The protein below binds the small molecule below.
Small molecule (SMILES): CC(=O)N[C@H]1[C@H](O[C@H]2[C@H](O)[C@@H](NC(C)=O)CO[C@@H]2CO)O[C@H](CO)[C@@H](O)[C@@H]1O

Binding-site contacts:
Ligand atom C4 contacts residue ASN717 of chain 1.A at 4.2 Å.
Ligand atom N2 contacts residue ASN717 of chain 1.A at 3.0 Å (h-bond).
Ligand atom C8 contacts residue ASN717 of chain 1.A at 4.4 Å.
Ligand atom O7 contacts residue GLN1071 of chain 1.A at 4.2 Å.
Ligand atom O6 contacts residue LEU922 of chain 1.A at 4.2 Å.
Ligand atom C5 contacts residue LEU922 of chain 1.A at 3.8 Å (hydrophobic).
Ligand atom C1 contacts residue ASN717 of chain 1.A at 1.4 Å.
Ligand atom C7 contacts residue ASN717 of chain 1.A at 3.2 Å.
Ligand atom O6 contacts residue GLN926 of chain 1.A at 3.2 Å (h-bond).
Ligand atom C6 contacts residue GLN926 of chain 1.A at 4.5 Å.
Ligand atom O5 contacts residue ASN717 of chain 1.A at 2.3 Å (h-bond).
Ligand atom C6 contacts residue LEU922 of chain 1.A at 4.2 Å (hydrophobic).
Ligand atom C1 contacts residue LEU922 of chain 1.A at 4.0 Å (hydrophobic).
Ligand atom C4 contacts residue LEU922 of chain 1.A at 4.4 Å (hydrophobic).
Ligand atom C7 contacts residue LEU922 of chain 1.A at 3.7 Å (hydrophobic).
Ligand atom O4 contacts residue LEU922 of chain 1.A at 3.9 Å.
Ligand atom C2 contacts residue GLN1071 of chain 1.A at 4.3 Å.
Ligand atom C3 contacts residue ASN717 of chain 1.A at 3.8 Å.
Ligand atom O5 contacts residue LEU922 of chain 1.A at 4.5 Å.
Ligand atom O7 contacts residue ASN717 of chain 1.A at 3.2 Å (h-bond).
Ligand atom C3 contacts residue LEU922 of chain 1.A at 4.2 Å (hydrophobic).
Ligand atom C1 contacts residue GLN1071 of chain 1.A at 3.7 Å.
Ligand atom O5 contacts residue GLN1071 of chain 1.A at 3.6 Å.
Ligand atom C5 contacts residue ASN717 of chain 1.A at 3.7 Å.
Ligand atom C8 contacts residue LEU922 of chain 1.A at 3.8 Å (hydrophobic).
Ligand atom O7 contacts residue LEU922 of chain 1.A at 3.5 Å.
Ligand atom C2 contacts residue ASN717 of chain 1.A at 2.5 Å.

Sequence of chain 1.A:
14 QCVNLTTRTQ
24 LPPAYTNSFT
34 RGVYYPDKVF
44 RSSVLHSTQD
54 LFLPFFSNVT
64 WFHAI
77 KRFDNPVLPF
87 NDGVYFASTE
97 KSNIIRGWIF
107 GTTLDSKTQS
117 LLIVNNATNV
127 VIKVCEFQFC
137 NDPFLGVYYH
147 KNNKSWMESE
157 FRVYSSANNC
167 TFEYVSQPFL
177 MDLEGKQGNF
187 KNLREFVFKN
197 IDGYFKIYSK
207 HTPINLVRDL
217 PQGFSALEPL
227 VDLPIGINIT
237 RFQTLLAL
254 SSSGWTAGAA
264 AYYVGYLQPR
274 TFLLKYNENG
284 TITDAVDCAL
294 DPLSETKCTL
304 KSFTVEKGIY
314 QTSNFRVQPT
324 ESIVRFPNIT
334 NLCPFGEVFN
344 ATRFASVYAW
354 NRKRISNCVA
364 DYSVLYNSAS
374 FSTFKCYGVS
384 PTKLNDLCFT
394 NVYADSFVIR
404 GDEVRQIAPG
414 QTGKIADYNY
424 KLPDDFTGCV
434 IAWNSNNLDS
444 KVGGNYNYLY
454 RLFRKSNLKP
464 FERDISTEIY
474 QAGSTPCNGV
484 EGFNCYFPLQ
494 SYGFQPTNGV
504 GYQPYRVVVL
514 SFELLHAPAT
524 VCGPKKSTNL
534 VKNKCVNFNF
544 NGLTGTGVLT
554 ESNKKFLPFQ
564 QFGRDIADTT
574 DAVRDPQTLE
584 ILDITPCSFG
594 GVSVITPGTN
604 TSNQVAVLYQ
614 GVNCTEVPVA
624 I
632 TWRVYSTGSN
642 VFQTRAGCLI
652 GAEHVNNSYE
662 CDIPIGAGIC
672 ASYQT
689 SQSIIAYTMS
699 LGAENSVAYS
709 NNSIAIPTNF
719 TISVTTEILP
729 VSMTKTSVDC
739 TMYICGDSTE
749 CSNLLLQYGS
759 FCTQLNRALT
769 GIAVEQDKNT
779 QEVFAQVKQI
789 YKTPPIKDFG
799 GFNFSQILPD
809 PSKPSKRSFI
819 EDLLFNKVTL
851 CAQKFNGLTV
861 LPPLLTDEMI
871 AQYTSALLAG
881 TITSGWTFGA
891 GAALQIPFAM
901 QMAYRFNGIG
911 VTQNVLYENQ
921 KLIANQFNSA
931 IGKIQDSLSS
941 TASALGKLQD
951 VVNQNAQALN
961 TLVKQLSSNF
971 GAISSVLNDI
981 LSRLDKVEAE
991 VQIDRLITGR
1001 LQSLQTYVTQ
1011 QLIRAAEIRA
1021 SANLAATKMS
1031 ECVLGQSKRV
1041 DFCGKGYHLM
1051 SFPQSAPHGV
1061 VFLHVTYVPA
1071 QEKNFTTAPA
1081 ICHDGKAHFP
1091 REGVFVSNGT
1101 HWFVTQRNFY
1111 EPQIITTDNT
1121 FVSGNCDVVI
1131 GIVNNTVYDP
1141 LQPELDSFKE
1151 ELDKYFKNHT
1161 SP